This small molecule binds to this protein.
Small molecule (SMILES): CC(=O)N[C@H]1[C@H](O[C@H]2[C@H](O)[C@@H](NC(C)=O)CO[C@@H]2CO)O[C@H](CO)[C@@H](O[C@@H]2O[C@H](CO)[C@@H](O)[C@H](O[C@H]3O[C@H](CO)[C@@H](O)[C@H](O)[C@@H]3O)[C@@H]2O)[C@@H]1O

Binding-site contacts:
Ligand atom C8 contacts residue LEU170 of chain 1.A at 3.6 Å (hydrophobic).
Ligand atom C5 contacts residue LEU170 of chain 1.A at 4.5 Å (hydrophobic).
Ligand atom C7 contacts residue MAN1 of chain 1.I at 3.6 Å.
Ligand atom C2 contacts residue ASN56 of chain 1.A at 2.4 Å.
Ligand atom O6 contacts residue GOL1 of chain 1.O at 3.8 Å.
Ligand atom O5 contacts residue ARG167 of chain 1.A at 4.3 Å.
Ligand atom O5 contacts residue ASN56 of chain 1.A at 2.3 Å (h-bond).
Ligand atom C3 contacts residue ASN56 of chain 1.A at 3.8 Å.
Ligand atom C5 contacts residue ARG167 of chain 1.A at 4.0 Å.
Ligand atom C5 contacts residue GLY171 of chain 1.A at 4.2 Å.
Ligand atom C5 contacts residue ASN56 of chain 1.A at 3.6 Å.
Ligand atom N2 contacts residue MAN1 of chain 1.I at 4.1 Å.
Ligand atom C7 contacts residue LEU170 of chain 1.A at 4.3 Å (hydrophobic).
Ligand atom C6 contacts residue GLY171 of chain 1.A at 4.1 Å.
Ligand atom C6 contacts residue MAN1 of chain 1.I at 3.6 Å.
Ligand atom O7 contacts residue ASN56 of chain 1.A at 3.7 Å.
Ligand atom N2 contacts residue LEU170 of chain 1.A at 4.3 Å.
Ligand atom C8 contacts residue ASN56 of chain 1.A at 3.8 Å.
Ligand atom C2 contacts residue MAN1 of chain 1.I at 4.4 Å.
Ligand atom C7 contacts residue ASN56 of chain 1.A at 3.6 Å.
Ligand atom C7 contacts residue PHE57 of chain 1.A at 4.1 Å (hydrophobic).
Ligand atom O7 contacts residue MAN1 of chain 1.I at 3.2 Å.
Ligand atom O3 contacts residue MAN1 of chain 1.I at 3.8 Å.
Ligand atom C8 contacts residue MAN1 of chain 1.I at 4.2 Å.
Ligand atom C1 contacts residue GLY171 of chain 1.A at 4.1 Å.
Ligand atom C6 contacts residue LEU170 of chain 1.A at 3.4 Å (hydrophobic).
Ligand atom O7 contacts residue ARG167 of chain 1.A at 2.7 Å (salt-bridge).
Ligand atom C4 contacts residue ASN56 of chain 1.A at 4.2 Å.
Ligand atom C6 contacts residue GOL1 of chain 1.O at 4.2 Å.
Ligand atom O7 contacts residue PHE57 of chain 1.A at 3.5 Å.
Ligand atom N2 contacts residue ASN56 of chain 1.A at 2.8 Å (h-bond).
Ligand atom C1 contacts residue ARG167 of chain 1.A at 4.4 Å.
Ligand atom O6 contacts residue LEU170 of chain 1.A at 4.3 Å.
Ligand atom O6 contacts residue MAN1 of chain 1.I at 3.2 Å.
Ligand atom C7 contacts residue ARG167 of chain 1.A at 3.5 Å.
Ligand atom C1 contacts residue ASN56 of chain 1.A at 1.4 Å.
Ligand atom C8 contacts residue PHE57 of chain 1.A at 4.0 Å (hydrophobic).
Ligand atom C8 contacts residue GLU61 of chain 1.A at 4.2 Å.
Ligand atom C8 contacts residue ARG167 of chain 1.A at 3.7 Å.
Ligand atom O5 contacts residue GLY171 of chain 1.A at 3.8 Å.

Sequence of chain 1.A:
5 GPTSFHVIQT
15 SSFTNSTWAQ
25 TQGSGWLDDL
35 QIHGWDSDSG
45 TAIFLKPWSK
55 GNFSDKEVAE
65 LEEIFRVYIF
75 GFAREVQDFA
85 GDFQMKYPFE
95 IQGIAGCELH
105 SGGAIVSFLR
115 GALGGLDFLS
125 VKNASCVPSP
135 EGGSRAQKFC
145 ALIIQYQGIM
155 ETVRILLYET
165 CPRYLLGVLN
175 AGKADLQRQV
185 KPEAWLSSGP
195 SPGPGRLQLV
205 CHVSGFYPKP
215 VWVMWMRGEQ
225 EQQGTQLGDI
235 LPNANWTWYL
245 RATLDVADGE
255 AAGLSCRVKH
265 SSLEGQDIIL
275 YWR